Binding-site contacts:
Ligand atom C1 contacts residue ASN75 of chain 1.B at 3.4 Å.
Ligand atom O7 contacts residue ASN75 of chain 1.B at 3.6 Å.
Ligand atom C7 contacts residue ASN75 of chain 1.B at 3.8 Å.
Ligand atom C2 contacts residue ASN75 of chain 1.B at 3.9 Å.
Ligand atom O5 contacts residue ASN75 of chain 1.B at 3.5 Å (h-bond).
Ligand atom N2 contacts residue ASN75 of chain 1.B at 3.9 Å.

Sequence of chain 1.B:
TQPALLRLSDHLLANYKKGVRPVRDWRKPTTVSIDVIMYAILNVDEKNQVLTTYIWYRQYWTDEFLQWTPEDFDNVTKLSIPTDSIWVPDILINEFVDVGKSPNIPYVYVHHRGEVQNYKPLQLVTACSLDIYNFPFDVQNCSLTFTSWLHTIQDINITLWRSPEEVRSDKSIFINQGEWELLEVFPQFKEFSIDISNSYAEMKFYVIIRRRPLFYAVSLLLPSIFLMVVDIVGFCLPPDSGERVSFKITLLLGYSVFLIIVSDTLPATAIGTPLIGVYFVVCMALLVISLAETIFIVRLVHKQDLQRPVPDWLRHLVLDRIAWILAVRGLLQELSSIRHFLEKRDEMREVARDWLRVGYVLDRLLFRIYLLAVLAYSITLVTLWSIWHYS

A small-molecule ligand and the protein it binds are described below.
Small molecule (SMILES): CC(=O)N[C@H]1[C@H](O[C@H]2[C@H](O)[C@@H](NC(C)=O)CO[C@@H]2CO)O[C@H](CO)[C@@H](O)[C@@H]1O